Binding-site contacts:
Ligand atom S1 contacts residue LEU105 of chain 1.A at 3.9 Å.
Ligand atom C4 contacts residue VAL82 of chain 1.A at 4.0 Å (hydrophobic).
Ligand atom S1 contacts residue PHE56 of chain 1.A at 4.4 Å.
Ligand atom N3 contacts residue LEU105 of chain 1.A at 4.1 Å.
Ligand atom C7 contacts residue TYR120 of chain 1.A at 3.7 Å (hydrophobic).
Ligand atom C7 contacts residue LEU42 of chain 1.A at 4.3 Å (hydrophobic).
Ligand atom C4 contacts residue MET69 of chain 1.A at 4.1 Å (hydrophobic).
Ligand atom C6 contacts residue TYR120 of chain 1.A at 4.0 Å (hydrophobic).
Ligand atom C5 contacts residue MET69 of chain 1.A at 4.3 Å (hydrophobic).
Ligand atom C4 contacts residue PHE56 of chain 1.A at 4.4 Å (hydrophobic).
Ligand atom C8 contacts residue TYR120 of chain 1.A at 3.8 Å (hydrophobic).
Ligand atom N3 contacts residue PHE90 of chain 1.A at 4.0 Å.
Ligand atom C4 contacts residue LEU54 of chain 1.A at 4.3 Å (hydrophobic).
Ligand atom C9 contacts residue PHE90 of chain 1.A at 3.3 Å (hydrophobic).
Ligand atom C4 contacts residue LEU105 of chain 1.A at 3.9 Å (hydrophobic).
Ligand atom C2 contacts residue LEU105 of chain 1.A at 4.4 Å (hydrophobic).
Ligand atom C2 contacts residue LEU54 of chain 1.A at 4.4 Å (hydrophobic).
Ligand atom C9 contacts residue ALA103 of chain 1.A at 4.1 Å (hydrophobic).
Ligand atom C7 contacts residue PHE56 of chain 1.A at 4.3 Å (hydrophobic).
Ligand atom C2 contacts residue PHE56 of chain 1.A at 4.1 Å (hydrophobic).
Ligand atom C5 contacts residue PHE56 of chain 1.A at 4.3 Å (hydrophobic).
Ligand atom C8 contacts residue LEU42 of chain 1.A at 3.8 Å (hydrophobic).
Ligand atom N3 contacts residue LEU54 of chain 1.A at 3.8 Å.
Ligand atom N3 contacts residue PHE56 of chain 1.A at 4.2 Å.
Ligand atom C6 contacts residue ALA103 of chain 1.A at 4.4 Å (hydrophobic).
Ligand atom S1 contacts residue TYR120 of chain 1.A at 4.5 Å.
Ligand atom C5 contacts residue LEU40 of chain 1.A at 4.3 Å (hydrophobic).
Ligand atom C5 contacts residue LEU105 of chain 1.A at 3.9 Å (hydrophobic).
Ligand atom C8 contacts residue ALA103 of chain 1.A at 4.4 Å (hydrophobic).

The protein below binds the small molecule below.
Small molecule (SMILES): CC[C@@H](C)c1nccs1

Sequence of chain 1.A:
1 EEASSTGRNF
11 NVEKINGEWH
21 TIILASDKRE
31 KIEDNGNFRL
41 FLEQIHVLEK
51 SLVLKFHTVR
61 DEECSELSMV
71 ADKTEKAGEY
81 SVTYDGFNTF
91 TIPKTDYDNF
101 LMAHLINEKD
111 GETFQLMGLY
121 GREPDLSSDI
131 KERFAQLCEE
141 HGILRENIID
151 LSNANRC